A protein and the small-molecule ligand that binds it are described below.
Small molecule (SMILES): CC(=O)N[C@H]1[C@H](O[C@H]2[C@H](O)[C@@H](NC(C)=O)CO[C@@H]2CO)O[C@H](CO)[C@@H](O)[C@@H]1O

Sequence of chain 2.A:
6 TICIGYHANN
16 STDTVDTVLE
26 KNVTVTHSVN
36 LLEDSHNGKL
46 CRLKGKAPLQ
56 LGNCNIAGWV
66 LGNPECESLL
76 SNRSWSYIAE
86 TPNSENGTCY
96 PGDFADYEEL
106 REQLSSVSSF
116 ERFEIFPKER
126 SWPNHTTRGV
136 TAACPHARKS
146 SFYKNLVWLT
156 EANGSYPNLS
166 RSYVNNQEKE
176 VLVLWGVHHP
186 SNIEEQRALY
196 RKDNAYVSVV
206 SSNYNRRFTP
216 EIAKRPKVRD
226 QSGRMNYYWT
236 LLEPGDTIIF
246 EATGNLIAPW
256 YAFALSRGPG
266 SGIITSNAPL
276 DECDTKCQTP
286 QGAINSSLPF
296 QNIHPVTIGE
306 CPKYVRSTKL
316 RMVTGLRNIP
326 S

Sequence of chain 1.A:
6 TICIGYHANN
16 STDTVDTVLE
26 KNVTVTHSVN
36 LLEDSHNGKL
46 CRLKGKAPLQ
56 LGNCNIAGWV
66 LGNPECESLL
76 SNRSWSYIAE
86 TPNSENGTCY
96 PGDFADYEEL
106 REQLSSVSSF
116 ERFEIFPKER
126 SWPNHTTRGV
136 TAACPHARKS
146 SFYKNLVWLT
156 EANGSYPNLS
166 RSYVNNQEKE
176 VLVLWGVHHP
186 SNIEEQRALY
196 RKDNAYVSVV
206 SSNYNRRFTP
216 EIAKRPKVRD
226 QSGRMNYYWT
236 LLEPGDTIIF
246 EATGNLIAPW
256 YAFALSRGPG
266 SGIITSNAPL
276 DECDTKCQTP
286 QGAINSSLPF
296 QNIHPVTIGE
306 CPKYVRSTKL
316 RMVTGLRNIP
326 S

Binding-site contacts:
Ligand atom O4 contacts residue ARG192 of chain 1.A at 3.7 Å.
Ligand atom C3 contacts residue ARG192 of chain 1.A at 4.3 Å.
Ligand atom N2 contacts residue ASN163 of chain 2.A at 2.9 Å (h-bond).
Ligand atom O6 contacts residue TYR201 of chain 2.A at 2.8 Å (h-bond).
Ligand atom O7 contacts residue ILE188 of chain 1.A at 4.2 Å.
Ligand atom O3 contacts residue ASP198 of chain 1.A at 3.8 Å.
Ligand atom O5 contacts residue ASN163 of chain 2.A at 2.3 Å (h-bond).
Ligand atom O6 contacts residue THR248 of chain 2.A at 4.2 Å.
Ligand atom C2 contacts residue ASN163 of chain 2.A at 2.5 Å.
Ligand atom C6 contacts residue TYR201 of chain 2.A at 4.2 Å (hydrophobic).
Ligand atom O3 contacts residue ARG192 of chain 1.A at 4.2 Å.
Ligand atom C4 contacts residue ASN163 of chain 2.A at 4.2 Å.
Ligand atom O7 contacts residue ASN163 of chain 2.A at 4.1 Å.
Ligand atom C1 contacts residue ASN163 of chain 2.A at 1.4 Å.
Ligand atom C5 contacts residue ASN163 of chain 2.A at 3.6 Å.
Ligand atom C3 contacts residue ASN163 of chain 2.A at 3.8 Å.
Ligand atom C7 contacts residue ASN163 of chain 2.A at 3.7 Å.